This small molecule binds to this protein.
Small molecule (SMILES): CC[C@@]1(O)C(=O)OCc2c1cc1n(c2=O)Cc2cc3ccccc3nc2-1

Sequence of chain 1.D:
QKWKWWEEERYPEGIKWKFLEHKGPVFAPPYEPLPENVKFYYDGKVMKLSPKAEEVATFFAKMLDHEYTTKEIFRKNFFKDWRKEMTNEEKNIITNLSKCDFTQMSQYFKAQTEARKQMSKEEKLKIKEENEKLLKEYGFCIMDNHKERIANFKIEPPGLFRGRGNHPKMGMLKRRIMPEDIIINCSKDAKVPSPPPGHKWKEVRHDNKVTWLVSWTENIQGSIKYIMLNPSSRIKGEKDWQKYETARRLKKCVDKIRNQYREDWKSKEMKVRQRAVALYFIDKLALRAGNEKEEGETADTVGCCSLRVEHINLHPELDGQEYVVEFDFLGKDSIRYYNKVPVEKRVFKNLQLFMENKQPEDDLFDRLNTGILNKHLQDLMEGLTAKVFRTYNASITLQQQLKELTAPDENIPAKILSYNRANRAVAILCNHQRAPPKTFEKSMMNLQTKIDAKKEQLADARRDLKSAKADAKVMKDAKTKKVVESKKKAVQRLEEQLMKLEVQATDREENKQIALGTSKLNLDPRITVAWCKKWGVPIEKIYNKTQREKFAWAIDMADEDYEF

Binding-site contacts:
Ligand atom C21 contacts residue THR545 of chain 1.D at 4.0 Å.
Ligand atom O23 contacts residue LYS359 of chain 1.D at 4.0 Å.
Ligand atom O23 contacts residue ASP360 of chain 1.D at 4.0 Å.
Ligand atom C25 contacts residue THR545 of chain 1.D at 3.1 Å.
Ligand atom O22 contacts residue THR545 of chain 1.D at 3.4 Å.
Ligand atom C19 contacts residue THR545 of chain 1.D at 3.8 Å.
Ligand atom C17 contacts residue ARG191 of chain 1.D at 3.9 Å.
Ligand atom N10 contacts residue ARG191 of chain 1.D at 2.9 Å (salt-bridge).
Ligand atom C20 contacts residue THR545 of chain 1.D at 3.6 Å.
Ligand atom O23 contacts residue PTR550 of chain 1.D at 3.9 Å.
Ligand atom C31 contacts residue THR545 of chain 1.D at 4.1 Å.
Ligand atom O18 contacts residue ASN549 of chain 1.D at 4.1 Å.
Ligand atom O24 contacts residue ASP360 of chain 1.D at 3.2 Å (salt-bridge).
Ligand atom C9 contacts residue ARG191 of chain 1.D at 4.0 Å.
Ligand atom C5 contacts residue ARG191 of chain 1.D at 3.7 Å.
Ligand atom O23 contacts residue THR545 of chain 1.D at 3.9 Å.
Ligand atom O22 contacts residue PTR550 of chain 1.D at 4.1 Å.
Ligand atom O22 contacts residue ASN549 of chain 1.D at 4.0 Å.
Ligand atom C4 contacts residue ARG191 of chain 1.D at 3.5 Å.
Ligand atom C19 contacts residue ASN549 of chain 1.D at 3.4 Å.
Ligand atom C13 contacts residue ARG191 of chain 1.D at 4.3 Å.
Ligand atom C21 contacts residue ASP360 of chain 1.D at 4.5 Å.